The small molecule below binds the protein below.
Small molecule (SMILES): N[C@@H](CCC(=O)O)C(=O)O

Binding-site contacts:
Ligand atom O contacts residue NAI1 of chain 1.L at 2.0 Å.
Ligand atom CA contacts residue NAI1 of chain 1.L at 2.3 Å.
Ligand atom C contacts residue NAI1 of chain 1.L at 2.5 Å.
Ligand atom N contacts residue NAI1 of chain 1.L at 2.0 Å (h-bond).
Ligand atom CG contacts residue NAI1 of chain 1.L at 3.5 Å.
Ligand atom OXT contacts residue NAI1 of chain 1.L at 2.6 Å.
Ligand atom CB contacts residue NAI1 of chain 1.L at 3.8 Å.